Binding-site contacts:
Ligand atom C1 contacts residue SER137 of chain 1.A at 3.7 Å.
Ligand atom O1B contacts residue ILE226 of chain 1.A at 4.3 Å.
Ligand atom C7 contacts residue LEU194 of chain 1.A at 4.2 Å (hydrophobic).
Ligand atom O1A contacts residue ASN145 of chain 1.A at 3.8 Å.
Ligand atom C1 contacts residue SER136 of chain 1.A at 3.8 Å.
Ligand atom O8 contacts residue TRP153 of chain 1.A at 3.9 Å.
Ligand atom O4 contacts residue THR135 of chain 1.A at 3.6 Å.
Ligand atom O9 contacts residue SER228 of chain 1.A at 3.3 Å (h-bond).
Ligand atom C4 contacts residue THR135 of chain 1.A at 3.4 Å.
Ligand atom O7 contacts residue LEU194 of chain 1.A at 3.5 Å.
Ligand atom C9 contacts residue HIS183 of chain 1.A at 4.0 Å.
Ligand atom O9 contacts residue TYR98 of chain 1.A at 3.0 Å (h-bond).
Ligand atom C10 contacts residue TRP153 of chain 1.A at 4.1 Å (hydrophobic).
Ligand atom N5 contacts residue THR135 of chain 1.A at 2.9 Å (h-bond).
Ligand atom C11 contacts residue GLY134 of chain 1.A at 3.6 Å.
Ligand atom O10 contacts residue LEU194 of chain 1.A at 2.8 Å.
Ligand atom C11 contacts residue LEU194 of chain 1.A at 4.3 Å (hydrophobic).
Ligand atom C11 contacts residue THR155 of chain 1.A at 4.0 Å.
Ligand atom O1A contacts residue SER136 of chain 1.A at 3.5 Å.
Ligand atom C9 contacts residue TYR98 of chain 1.A at 3.5 Å (hydrophobic).
Ligand atom C9 contacts residue LEU194 of chain 1.A at 3.9 Å (hydrophobic).
Ligand atom O10 contacts residue THR155 of chain 1.A at 4.3 Å.
Ligand atom O8 contacts residue TYR98 of chain 1.A at 3.3 Å (h-bond).
Ligand atom O1A contacts residue SER137 of chain 1.A at 2.8 Å (h-bond).
Ligand atom C6 contacts residue THR135 of chain 1.A at 4.2 Å.
Ligand atom C9 contacts residue ASP190 of chain 1.A at 3.8 Å.
Ligand atom C5 contacts residue THR135 of chain 1.A at 3.7 Å.
Ligand atom N5 contacts residue TRP153 of chain 1.A at 4.2 Å.
Ligand atom C8 contacts residue TRP153 of chain 1.A at 4.2 Å (hydrophobic).
Ligand atom C10 contacts residue THR135 of chain 1.A at 3.8 Å.
Ligand atom C11 contacts residue THR135 of chain 1.A at 3.7 Å.
Ligand atom C9 contacts residue TRP153 of chain 1.A at 4.1 Å (hydrophobic).
Ligand atom C10 contacts residue LEU194 of chain 1.A at 3.7 Å (hydrophobic).
Ligand atom O1B contacts residue SER137 of chain 1.A at 3.9 Å.
Ligand atom C7 contacts residue TRP153 of chain 1.A at 3.8 Å (hydrophobic).
Ligand atom O9 contacts residue ASP190 of chain 1.A at 3.4 Å (salt-bridge).
Ligand atom C8 contacts residue TYR98 of chain 1.A at 4.1 Å (hydrophobic).
Ligand atom O9 contacts residue HIS183 of chain 1.A at 4.1 Å.
Ligand atom O1B contacts residue SER136 of chain 1.A at 3.0 Å (h-bond).
Ligand atom C11 contacts residue TRP153 of chain 1.A at 3.6 Å (hydrophobic).

This protein binds this small molecule.
Small molecule (SMILES): CO[C@]1(C(=O)O)C[C@H](O)[C@@H](NC(C)=O)[C@H]([C@H](O)[C@H](O)CO)O1

Sequence of chain 1.A:
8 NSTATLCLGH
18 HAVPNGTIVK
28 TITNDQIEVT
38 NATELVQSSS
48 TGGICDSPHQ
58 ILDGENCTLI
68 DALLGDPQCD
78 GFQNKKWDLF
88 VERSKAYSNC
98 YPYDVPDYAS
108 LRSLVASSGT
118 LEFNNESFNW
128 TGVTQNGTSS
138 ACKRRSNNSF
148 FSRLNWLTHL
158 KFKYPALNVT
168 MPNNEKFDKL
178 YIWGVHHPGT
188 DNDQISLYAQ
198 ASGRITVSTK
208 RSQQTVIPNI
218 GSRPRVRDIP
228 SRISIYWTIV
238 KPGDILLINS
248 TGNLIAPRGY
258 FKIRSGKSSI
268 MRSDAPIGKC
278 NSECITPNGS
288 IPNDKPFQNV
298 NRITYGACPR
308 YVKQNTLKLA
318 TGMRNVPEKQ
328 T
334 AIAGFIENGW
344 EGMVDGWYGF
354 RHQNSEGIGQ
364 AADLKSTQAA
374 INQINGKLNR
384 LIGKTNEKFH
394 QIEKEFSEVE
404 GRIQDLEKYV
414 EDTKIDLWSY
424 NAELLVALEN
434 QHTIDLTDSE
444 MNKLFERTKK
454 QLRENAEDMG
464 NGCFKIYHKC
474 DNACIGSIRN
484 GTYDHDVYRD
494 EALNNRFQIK